Sequence of chain 1.C:
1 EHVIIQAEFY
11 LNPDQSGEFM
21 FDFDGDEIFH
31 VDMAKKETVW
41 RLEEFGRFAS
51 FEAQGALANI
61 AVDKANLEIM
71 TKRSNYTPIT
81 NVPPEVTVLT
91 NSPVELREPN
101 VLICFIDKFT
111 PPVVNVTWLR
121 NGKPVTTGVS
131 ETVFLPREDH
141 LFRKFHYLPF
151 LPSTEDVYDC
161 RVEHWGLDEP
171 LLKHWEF

Sequence of chain 1.D:
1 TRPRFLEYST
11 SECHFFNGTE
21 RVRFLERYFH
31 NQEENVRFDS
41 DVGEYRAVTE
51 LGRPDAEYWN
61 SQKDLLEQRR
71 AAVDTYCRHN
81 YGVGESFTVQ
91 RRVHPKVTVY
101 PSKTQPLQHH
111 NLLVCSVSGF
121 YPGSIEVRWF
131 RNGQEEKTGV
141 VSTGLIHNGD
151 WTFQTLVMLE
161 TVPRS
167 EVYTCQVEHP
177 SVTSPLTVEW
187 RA

Binding-site contacts:
Ligand atom C1 contacts residue ARG73 of chain 1.C at 4.4 Å.
Ligand atom C4 contacts residue ASN75 of chain 1.C at 4.1 Å.
Ligand atom C3 contacts residue ASN75 of chain 1.C at 3.8 Å.
Ligand atom C6 contacts residue ASN75 of chain 1.C at 4.3 Å.
Ligand atom C2 contacts residue ASN75 of chain 1.C at 2.7 Å.
Ligand atom C1 contacts residue ASN75 of chain 1.C at 1.4 Å.
Ligand atom N2 contacts residue ASN75 of chain 1.C at 3.3 Å (h-bond).
Ligand atom C7 contacts residue ASN75 of chain 1.C at 4.3 Å.
Ligand atom N2 contacts residue ARG73 of chain 1.C at 4.5 Å.
Ligand atom C7 contacts residue ARG73 of chain 1.C at 3.8 Å.
Ligand atom O5 contacts residue ASN75 of chain 1.C at 1.9 Å (h-bond).
Ligand atom O7 contacts residue ARG73 of chain 1.C at 4.1 Å.
Ligand atom C8 contacts residue ARG73 of chain 1.C at 3.5 Å.
Ligand atom O7 contacts residue LEU51 of chain 1.D at 4.5 Å.
Ligand atom C5 contacts residue ASN75 of chain 1.C at 3.4 Å.

The small molecule below binds the protein below.
Small molecule (SMILES): CC(=O)N[C@@H]1[C@@H](O)[C@H](O)[C@@H](CO)O[C@H]1O